Sequence of chain 1.A:
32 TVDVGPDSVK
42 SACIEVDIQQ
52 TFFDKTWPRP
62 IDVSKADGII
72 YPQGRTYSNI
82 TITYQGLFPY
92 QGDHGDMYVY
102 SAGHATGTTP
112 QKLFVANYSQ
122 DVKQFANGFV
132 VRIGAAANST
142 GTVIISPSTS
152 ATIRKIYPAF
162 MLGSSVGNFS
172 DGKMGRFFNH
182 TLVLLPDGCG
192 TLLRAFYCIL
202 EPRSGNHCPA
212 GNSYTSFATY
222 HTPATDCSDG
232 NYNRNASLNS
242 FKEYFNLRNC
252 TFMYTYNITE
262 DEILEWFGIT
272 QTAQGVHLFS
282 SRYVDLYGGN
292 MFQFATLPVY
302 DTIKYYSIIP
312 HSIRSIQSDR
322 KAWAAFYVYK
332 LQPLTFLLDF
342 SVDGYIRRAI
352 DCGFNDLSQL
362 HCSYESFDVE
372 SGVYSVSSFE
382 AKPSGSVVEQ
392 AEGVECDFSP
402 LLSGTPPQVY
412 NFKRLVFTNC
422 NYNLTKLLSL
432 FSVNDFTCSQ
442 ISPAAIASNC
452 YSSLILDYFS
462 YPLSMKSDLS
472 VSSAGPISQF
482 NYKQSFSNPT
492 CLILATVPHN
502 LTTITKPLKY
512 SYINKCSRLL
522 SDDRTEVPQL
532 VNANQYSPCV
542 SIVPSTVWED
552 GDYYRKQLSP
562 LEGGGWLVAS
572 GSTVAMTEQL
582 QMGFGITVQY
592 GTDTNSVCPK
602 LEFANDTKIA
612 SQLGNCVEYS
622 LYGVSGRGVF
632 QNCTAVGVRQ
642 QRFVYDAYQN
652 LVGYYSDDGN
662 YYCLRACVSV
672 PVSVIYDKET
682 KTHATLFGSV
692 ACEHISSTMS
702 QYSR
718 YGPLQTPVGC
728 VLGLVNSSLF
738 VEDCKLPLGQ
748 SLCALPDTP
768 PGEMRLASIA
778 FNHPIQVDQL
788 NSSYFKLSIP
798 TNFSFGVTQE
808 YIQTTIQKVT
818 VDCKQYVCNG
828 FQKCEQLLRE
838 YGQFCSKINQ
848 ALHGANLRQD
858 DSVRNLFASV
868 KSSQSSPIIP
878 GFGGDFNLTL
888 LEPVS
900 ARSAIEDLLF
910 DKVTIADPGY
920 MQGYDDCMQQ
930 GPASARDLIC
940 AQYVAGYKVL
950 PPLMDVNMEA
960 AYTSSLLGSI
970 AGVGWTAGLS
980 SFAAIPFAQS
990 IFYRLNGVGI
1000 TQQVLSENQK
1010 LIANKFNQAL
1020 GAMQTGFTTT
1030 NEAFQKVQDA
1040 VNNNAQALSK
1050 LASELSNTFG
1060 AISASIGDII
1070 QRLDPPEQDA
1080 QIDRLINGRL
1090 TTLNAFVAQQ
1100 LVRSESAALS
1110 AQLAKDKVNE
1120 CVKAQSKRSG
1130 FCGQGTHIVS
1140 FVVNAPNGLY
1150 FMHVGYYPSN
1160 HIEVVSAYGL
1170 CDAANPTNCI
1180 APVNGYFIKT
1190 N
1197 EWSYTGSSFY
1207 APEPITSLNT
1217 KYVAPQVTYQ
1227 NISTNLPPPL

Sequence of chain 1.G:
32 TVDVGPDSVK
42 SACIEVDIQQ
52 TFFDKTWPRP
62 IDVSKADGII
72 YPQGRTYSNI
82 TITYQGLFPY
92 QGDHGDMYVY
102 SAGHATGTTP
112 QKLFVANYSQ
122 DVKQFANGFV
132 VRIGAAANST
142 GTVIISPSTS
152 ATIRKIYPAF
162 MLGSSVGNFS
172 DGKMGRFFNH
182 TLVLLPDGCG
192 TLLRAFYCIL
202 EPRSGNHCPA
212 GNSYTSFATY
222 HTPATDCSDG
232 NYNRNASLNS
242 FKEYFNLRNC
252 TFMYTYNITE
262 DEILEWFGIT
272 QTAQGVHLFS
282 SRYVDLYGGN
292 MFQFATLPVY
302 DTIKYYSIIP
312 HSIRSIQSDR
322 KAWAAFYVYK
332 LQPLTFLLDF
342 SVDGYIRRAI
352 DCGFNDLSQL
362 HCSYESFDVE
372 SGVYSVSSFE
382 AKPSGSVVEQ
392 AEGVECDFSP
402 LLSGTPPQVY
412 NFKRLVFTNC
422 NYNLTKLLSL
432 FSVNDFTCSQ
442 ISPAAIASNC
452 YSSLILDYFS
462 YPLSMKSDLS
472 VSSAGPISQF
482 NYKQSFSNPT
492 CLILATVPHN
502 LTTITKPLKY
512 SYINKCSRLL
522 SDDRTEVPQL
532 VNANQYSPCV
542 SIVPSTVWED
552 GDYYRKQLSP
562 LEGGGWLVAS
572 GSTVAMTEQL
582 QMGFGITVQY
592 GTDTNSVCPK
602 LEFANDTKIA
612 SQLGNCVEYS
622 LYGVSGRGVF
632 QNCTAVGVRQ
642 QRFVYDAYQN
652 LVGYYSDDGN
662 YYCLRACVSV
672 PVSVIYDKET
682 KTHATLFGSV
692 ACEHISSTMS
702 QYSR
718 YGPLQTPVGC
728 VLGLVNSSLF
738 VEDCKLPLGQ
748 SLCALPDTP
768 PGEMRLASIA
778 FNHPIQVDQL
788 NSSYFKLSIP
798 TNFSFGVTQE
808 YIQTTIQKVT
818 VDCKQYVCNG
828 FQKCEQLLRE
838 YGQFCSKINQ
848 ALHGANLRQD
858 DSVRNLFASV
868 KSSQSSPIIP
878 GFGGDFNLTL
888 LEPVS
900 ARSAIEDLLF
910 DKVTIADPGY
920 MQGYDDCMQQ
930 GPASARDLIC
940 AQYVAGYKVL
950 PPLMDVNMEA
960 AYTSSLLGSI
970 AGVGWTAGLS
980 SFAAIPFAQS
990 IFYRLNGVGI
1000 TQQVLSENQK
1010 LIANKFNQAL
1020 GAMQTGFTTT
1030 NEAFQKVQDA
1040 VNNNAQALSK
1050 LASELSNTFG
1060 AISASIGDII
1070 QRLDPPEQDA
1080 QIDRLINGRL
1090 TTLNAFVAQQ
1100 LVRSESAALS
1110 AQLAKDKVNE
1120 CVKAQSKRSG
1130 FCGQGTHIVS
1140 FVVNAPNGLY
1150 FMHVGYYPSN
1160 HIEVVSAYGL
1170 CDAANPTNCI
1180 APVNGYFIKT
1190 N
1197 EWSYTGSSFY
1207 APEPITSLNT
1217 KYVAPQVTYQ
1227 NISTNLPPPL

Binding-site contacts:
Ligand atom C2 contacts residue TYR1225 of chain 1.G at 3.7 Å (hydrophobic).
Ligand atom C7 contacts residue TYR1225 of chain 1.G at 3.8 Å (hydrophobic).
Ligand atom C2 contacts residue VAL1223 of chain 1.G at 4.1 Å (hydrophobic).
Ligand atom C6 contacts residue SER1005 of chain 1.A at 3.6 Å.
Ligand atom C4 contacts residue ASN1227 of chain 1.G at 4.2 Å.
Ligand atom O6 contacts residue PRO1175 of chain 1.G at 3.8 Å.
Ligand atom O3 contacts residue VAL1223 of chain 1.G at 3.8 Å.
Ligand atom O7 contacts residue ASN1227 of chain 1.G at 4.3 Å.
Ligand atom C8 contacts residue SER790 of chain 1.G at 3.9 Å.
Ligand atom C8 contacts residue TYR1225 of chain 1.G at 3.7 Å (hydrophobic).
Ligand atom C8 contacts residue GLN1222 of chain 1.G at 4.1 Å.
Ligand atom C6 contacts residue GLU1006 of chain 1.A at 3.5 Å.
Ligand atom C3 contacts residue TYR1225 of chain 1.G at 4.1 Å (hydrophobic).
Ligand atom O4 contacts residue SER1005 of chain 1.A at 4.2 Å.
Ligand atom N2 contacts residue VAL1223 of chain 1.G at 4.2 Å.
Ligand atom N2 contacts residue TYR1225 of chain 1.G at 2.9 Å (h-bond).
Ligand atom C7 contacts residue VAL1223 of chain 1.G at 3.7 Å (hydrophobic).
Ligand atom O6 contacts residue SER1005 of chain 1.A at 2.8 Å (h-bond).
Ligand atom C5 contacts residue ASN1227 of chain 1.G at 3.7 Å.
Ligand atom N2 contacts residue GLN1226 of chain 1.G at 4.4 Å.
Ligand atom C8 contacts residue PRO1221 of chain 1.G at 3.7 Å (hydrophobic).
Ligand atom C1 contacts residue ASN1227 of chain 1.G at 1.5 Å.
Ligand atom N2 contacts residue ASN1227 of chain 1.G at 2.8 Å (h-bond).
Ligand atom C7 contacts residue ASN1227 of chain 1.G at 3.8 Å.
Ligand atom O6 contacts residue GLU1006 of chain 1.A at 3.4 Å (salt-bridge).
Ligand atom C8 contacts residue VAL1223 of chain 1.G at 4.3 Å (hydrophobic).
Ligand atom O6 contacts residue ASN1227 of chain 1.G at 3.9 Å.
Ligand atom C1 contacts residue TYR1225 of chain 1.G at 3.6 Å (hydrophobic).
Ligand atom C2 contacts residue ASN1227 of chain 1.G at 2.4 Å.
Ligand atom C3 contacts residue VAL1223 of chain 1.G at 4.2 Å (hydrophobic).
Ligand atom O4 contacts residue VAL1223 of chain 1.G at 4.2 Å.
Ligand atom C8 contacts residue GLN1226 of chain 1.G at 3.5 Å.
Ligand atom O5 contacts residue ASN1227 of chain 1.G at 2.4 Å (h-bond).
Ligand atom C3 contacts residue ASN1227 of chain 1.G at 3.7 Å.
Ligand atom C6 contacts residue ASN1227 of chain 1.G at 4.4 Å.
Ligand atom O7 contacts residue VAL1223 of chain 1.G at 3.1 Å.

A small-molecule ligand and the protein it binds are described below.
Small molecule (SMILES): CC(=O)N[C@H]1[C@H](O[C@H]2[C@H](O)[C@@H](NC(C)=O)CO[C@@H]2CO)O[C@H](CO)[C@@H](O[C@@H]2O[C@H](CO[C@H]3O[C@H](CO)[C@@H](O)[C@H](O)[C@@H]3O)[C@@H](O)[C@H](O[C@H]3O[C@H](CO)[C@@H](O)[C@H](O)[C@@H]3O)[C@@H]2O)[C@@H]1O